The small molecule below binds the protein below.
Small molecule (SMILES): O=C1NCCN1

Binding-site contacts:
Ligand atom C02 contacts residue ILE68 of chain 2.B at 3.9 Å (hydrophobic).
Ligand atom C05 contacts residue ILE68 of chain 2.B at 3.8 Å (hydrophobic).
Ligand atom O01 contacts residue HIS86 of chain 2.B at 4.3 Å.
Ligand atom C04 contacts residue TRP29 of chain 2.B at 3.4 Å (hydrophobic).
Ligand atom C05 contacts residue TRP29 of chain 2.B at 4.4 Å (hydrophobic).
Ligand atom O01 contacts residue ILE68 of chain 2.B at 3.7 Å.
Ligand atom N03 contacts residue VAL34 of chain 2.B at 4.2 Å.
Ligand atom N03 contacts residue ILE68 of chain 2.B at 4.5 Å.
Ligand atom O01 contacts residue VAL34 of chain 2.B at 4.2 Å.
Ligand atom N03 contacts residue GLN30 of chain 2.B at 4.4 Å.
Ligand atom C04 contacts residue ILE68 of chain 2.B at 4.3 Å (hydrophobic).
Ligand atom C04 contacts residue GLN30 of chain 2.B at 4.4 Å.
Ligand atom N06 contacts residue ILE68 of chain 2.B at 3.9 Å.
Ligand atom N03 contacts residue TRP29 of chain 2.B at 3.5 Å (h-bond).
Ligand atom O01 contacts residue GLU32 of chain 2.B at 4.2 Å.
Ligand atom C02 contacts residue VAL34 of chain 2.B at 4.5 Å (hydrophobic).

Sequence of chain 2.B:
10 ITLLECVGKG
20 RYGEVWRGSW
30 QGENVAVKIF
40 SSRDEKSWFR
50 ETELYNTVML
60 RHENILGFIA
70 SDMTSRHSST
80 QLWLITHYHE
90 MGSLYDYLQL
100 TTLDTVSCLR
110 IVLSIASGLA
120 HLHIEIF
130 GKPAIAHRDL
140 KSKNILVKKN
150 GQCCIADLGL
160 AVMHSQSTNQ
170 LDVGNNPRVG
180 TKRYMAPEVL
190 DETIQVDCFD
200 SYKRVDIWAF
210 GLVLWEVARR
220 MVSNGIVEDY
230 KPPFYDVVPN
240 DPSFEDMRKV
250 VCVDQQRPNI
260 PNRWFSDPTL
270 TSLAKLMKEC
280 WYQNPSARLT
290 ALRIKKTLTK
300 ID